Sequence of chain 1.D:
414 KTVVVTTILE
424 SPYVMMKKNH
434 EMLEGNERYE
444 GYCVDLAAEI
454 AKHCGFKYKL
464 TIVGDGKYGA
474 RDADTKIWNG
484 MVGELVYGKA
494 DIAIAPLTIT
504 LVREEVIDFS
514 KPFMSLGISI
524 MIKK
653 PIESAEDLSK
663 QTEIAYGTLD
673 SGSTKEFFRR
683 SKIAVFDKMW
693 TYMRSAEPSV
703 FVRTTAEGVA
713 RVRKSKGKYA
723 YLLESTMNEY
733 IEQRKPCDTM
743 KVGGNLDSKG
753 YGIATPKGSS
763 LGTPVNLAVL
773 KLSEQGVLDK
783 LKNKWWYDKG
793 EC

Binding-site contacts:
Ligand atom C6 contacts residue PRO499 of chain 1.D at 3.7 Å (hydrophobic).
Ligand atom C contacts residue TYR471 of chain 1.D at 4.0 Å (hydrophobic).
Ligand atom O2 contacts residue LEU500 of chain 1.D at 3.4 Å.
Ligand atom C4 contacts residue THR501 of chain 1.D at 4.3 Å.
Ligand atom O2 contacts residue THR501 of chain 1.D at 2.9 Å (h-bond).
Ligand atom N17 contacts residue GLU423 of chain 1.D at 3.5 Å.
Ligand atom O2 contacts residue PRO499 of chain 1.D at 4.0 Å.
Ligand atom O5 contacts residue MET729 of chain 1.D at 4.0 Å.
Ligand atom N1 contacts residue TYR471 of chain 1.D at 3.6 Å.
Ligand atom C3 contacts residue TYR471 of chain 1.D at 3.6 Å (hydrophobic).
Ligand atom C contacts residue TYR753 of chain 1.D at 3.6 Å (hydrophobic).
Ligand atom O2 contacts residue TYR471 of chain 1.D at 3.9 Å.
Ligand atom O2 contacts residue ARG506 of chain 1.D at 2.6 Å (salt-bridge).
Ligand atom C4 contacts residue PRO499 of chain 1.D at 3.8 Å (hydrophobic).
Ligand atom N17 contacts residue PRO499 of chain 1.D at 3.8 Å.
Ligand atom C2 contacts residue PRO499 of chain 1.D at 4.0 Å (hydrophobic).
Ligand atom N17 contacts residue TYR471 of chain 1.D at 3.4 Å (h-bond).
Ligand atom C5 contacts residue TYR471 of chain 1.D at 3.9 Å (hydrophobic).
Ligand atom N2 contacts residue THR501 of chain 1.D at 3.5 Å (h-bond).
Ligand atom O5 contacts residue GLU726 of chain 1.D at 3.9 Å.
Ligand atom O1 contacts residue TYR471 of chain 1.D at 3.7 Å.
Ligand atom C1 contacts residue ARG506 of chain 1.D at 3.9 Å.
Ligand atom C8 contacts residue TYR471 of chain 1.D at 3.7 Å (hydrophobic).
Ligand atom C2 contacts residue ARG506 of chain 1.D at 3.9 Å.
Ligand atom C7 contacts residue TYR471 of chain 1.D at 4.2 Å (hydrophobic).
Ligand atom C2 contacts residue THR501 of chain 1.D at 3.5 Å.
Ligand atom N17 contacts residue TYR426 of chain 1.D at 3.4 Å.
Ligand atom N2 contacts residue TYR753 of chain 1.D at 4.3 Å.
Ligand atom C2 contacts residue TYR471 of chain 1.D at 3.6 Å (hydrophobic).
Ligand atom N17 contacts residue TYR753 of chain 1.D at 3.9 Å.
Ligand atom C6 contacts residue TYR753 of chain 1.D at 3.5 Å (hydrophobic).
Ligand atom C8 contacts residue TYR753 of chain 1.D at 3.8 Å (hydrophobic).
Ligand atom O1 contacts residue ARG506 of chain 1.D at 2.9 Å (salt-bridge).
Ligand atom C1 contacts residue TYR471 of chain 1.D at 3.7 Å (hydrophobic).
Ligand atom O5 contacts residue THR707 of chain 1.D at 4.2 Å.
Ligand atom C4 contacts residue TYR471 of chain 1.D at 3.6 Å (hydrophobic).
Ligand atom C6 contacts residue TYR471 of chain 1.D at 3.6 Å (hydrophobic).
Ligand atom O3 contacts residue GLU423 of chain 1.D at 3.8 Å.
Ligand atom N2 contacts residue PRO499 of chain 1.D at 3.1 Å (h-bond).
Ligand atom N2 contacts residue TYR471 of chain 1.D at 3.6 Å.

This small molecule binds to this protein.
Small molecule (SMILES): NCc1cc2[nH]c(=O)c(=O)[nH]c2cc1[N+](=O)[O-]